Binding-site contacts:
Ligand atom O10 contacts residue TYR43 of chain 1.QA at 4.2 Å.
Ligand atom C28 contacts residue TYR43 of chain 1.QA at 3.7 Å (hydrophobic).
Ligand atom C35 contacts residue GLN56 of chain 1.QA at 4.5 Å.
Ligand atom C27 contacts residue TYR43 of chain 1.QA at 4.4 Å (hydrophobic).
Ligand atom O15 contacts residue PHE58 of chain 1.QA at 4.0 Å.
Ligand atom C19 contacts residue GLN56 of chain 1.QA at 4.0 Å.
Ligand atom C29 contacts residue GLY39 of chain 1.QA at 3.4 Å.
Ligand atom C29 contacts residue TYR43 of chain 1.QA at 4.0 Å (hydrophobic).
Ligand atom C19 contacts residue MLZ55 of chain 1.QA at 3.9 Å.
Ligand atom C37 contacts residue ILE57 of chain 1.QA at 4.5 Å (hydrophobic).
Ligand atom O13 contacts residue PHE58 of chain 1.QA at 3.6 Å (h-bond).
Ligand atom O12 contacts residue GLN56 of chain 1.QA at 4.0 Å.
Ligand atom O15 contacts residue ILE57 of chain 1.QA at 2.6 Å.
Ligand atom O7 contacts residue TYR43 of chain 1.QA at 4.1 Å.
Ligand atom C24 contacts residue TYR43 of chain 1.QA at 3.9 Å (hydrophobic).
Ligand atom C38 contacts residue ILE57 of chain 1.QA at 3.6 Å (hydrophobic).
Ligand atom C37 contacts residue PHE58 of chain 1.QA at 4.0 Å (hydrophobic).
Ligand atom C35 contacts residue PHE58 of chain 1.QA at 4.1 Å (hydrophobic).
Ligand atom O8 contacts residue TYR43 of chain 1.QA at 4.2 Å.
Ligand atom O8 contacts residue MLZ40 of chain 1.QA at 3.3 Å (h-bond).
Ligand atom C29 contacts residue MLZ40 of chain 1.QA at 3.8 Å.
Ligand atom C36 contacts residue GLN56 of chain 1.QA at 4.2 Å.
Ligand atom C23 contacts residue MLZ55 of chain 1.QA at 4.2 Å.
Ligand atom C35 contacts residue ILE57 of chain 1.QA at 4.4 Å (hydrophobic).
Ligand atom O5 contacts residue MLZ55 of chain 1.QA at 3.4 Å.
Ligand atom C18 contacts residue GLN56 of chain 1.QA at 4.0 Å.
Ligand atom C37 contacts residue GLN56 of chain 1.QA at 3.5 Å.
Ligand atom C39 contacts residue ILE57 of chain 1.QA at 4.0 Å (hydrophobic).
Ligand atom C26 contacts residue TYR43 of chain 1.QA at 4.1 Å (hydrophobic).
Ligand atom O11 contacts residue TYR43 of chain 1.QA at 4.2 Å.
Ligand atom O5 contacts residue TYR43 of chain 1.QA at 3.9 Å.
Ligand atom C28 contacts residue GLY39 of chain 1.QA at 4.5 Å.

This small molecule binds to this protein.
Small molecule (SMILES): CC(=O)O[C@@H]1[C@@H](O)[C@H](O[C@H]2[C@H](OC(=O)[C@H]3CC[C@@H]4[C@H](C3)O[C@@]3(C[C@H](OC(=O)/C=C/c5ccccc5)[C@H](C)CO3)[C@]43CO3)O[C@H](C)[C@@H](O)[C@@H]2OC(C)=O)O[C@H](C)[C@H]1O

Sequence of chain 1.QA:
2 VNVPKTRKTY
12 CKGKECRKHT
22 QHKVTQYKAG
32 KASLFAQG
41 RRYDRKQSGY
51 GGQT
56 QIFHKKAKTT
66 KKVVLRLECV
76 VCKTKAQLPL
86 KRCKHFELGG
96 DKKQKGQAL